Sequence of chain 1.C:
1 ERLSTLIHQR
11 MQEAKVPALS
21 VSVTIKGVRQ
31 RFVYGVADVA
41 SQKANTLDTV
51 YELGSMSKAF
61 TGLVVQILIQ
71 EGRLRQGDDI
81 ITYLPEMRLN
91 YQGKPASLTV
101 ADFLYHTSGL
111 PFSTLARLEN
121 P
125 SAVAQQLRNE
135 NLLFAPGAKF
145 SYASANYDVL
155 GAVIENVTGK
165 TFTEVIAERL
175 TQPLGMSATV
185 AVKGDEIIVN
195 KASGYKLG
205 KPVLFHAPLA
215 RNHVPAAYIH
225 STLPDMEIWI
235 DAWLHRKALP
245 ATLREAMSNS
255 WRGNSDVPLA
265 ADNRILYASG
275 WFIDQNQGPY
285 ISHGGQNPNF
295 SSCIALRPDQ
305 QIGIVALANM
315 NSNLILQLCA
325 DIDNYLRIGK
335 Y

This protein binds this small molecule.
Small molecule (SMILES): Nc1cccc(B(O)O)c1

Binding-site contacts:
Ligand atom B contacts residue TYR146 of chain 1.C at 2.7 Å.
Ligand atom C4 contacts residue GLY288 of chain 1.C at 3.3 Å.
Ligand atom O1 contacts residue GLN290 of chain 1.C at 3.3 Å (h-bond).
Ligand atom C5 contacts residue GLY289 of chain 1.C at 3.8 Å.
Ligand atom O1 contacts residue TYR146 of chain 1.C at 4.1 Å.
Ligand atom C1 contacts residue GLN290 of chain 1.C at 4.0 Å.
Ligand atom O1 contacts residue SER55 of chain 1.C at 2.3 Å (h-bond).
Ligand atom C4 contacts residue LEU320 of chain 1.C at 4.1 Å (hydrophobic).
Ligand atom N1 contacts residue HIS287 of chain 1.C at 3.5 Å.
Ligand atom O2 contacts residue TYR146 of chain 1.C at 2.6 Å (h-bond).
Ligand atom C1 contacts residue GLY289 of chain 1.C at 4.2 Å.
Ligand atom C1 contacts residue TYR146 of chain 1.C at 3.0 Å (hydrophobic).
Ligand atom C5 contacts residue LEU320 of chain 1.C at 4.0 Å (hydrophobic).
Ligand atom C3 contacts residue GLY288 of chain 1.C at 2.9 Å.
Ligand atom N1 contacts residue GLY288 of chain 1.C at 3.3 Å (h-bond).
Ligand atom O1 contacts residue GLY54 of chain 1.C at 4.1 Å.
Ligand atom C6 contacts residue GLY289 of chain 1.C at 3.8 Å.
Ligand atom O2 contacts residue SER55 of chain 1.C at 2.3 Å (h-bond).
Ligand atom C3 contacts residue SER55 of chain 1.C at 4.0 Å.
Ligand atom C6 contacts residue SER55 of chain 1.C at 3.6 Å.
Ligand atom C2 contacts residue HIS287 of chain 1.C at 3.6 Å.
Ligand atom C2 contacts residue GLY288 of chain 1.C at 3.0 Å.
Ligand atom B contacts residue SER55 of chain 1.C at 1.4 Å.
Ligand atom C2 contacts residue TYR146 of chain 1.C at 2.7 Å (hydrophobic).
Ligand atom C1 contacts residue SER55 of chain 1.C at 2.4 Å.
Ligand atom C5 contacts residue GLY288 of chain 1.C at 3.7 Å.
Ligand atom B contacts residue GLY288 of chain 1.C at 4.3 Å.
Ligand atom C3 contacts residue TYR146 of chain 1.C at 4.0 Å (hydrophobic).
Ligand atom O1 contacts residue GLY289 of chain 1.C at 4.2 Å.
Ligand atom C5 contacts residue GLN290 of chain 1.C at 3.4 Å.
Ligand atom C6 contacts residue GLN290 of chain 1.C at 3.0 Å.
Ligand atom N1 contacts residue PHE276 of chain 1.C at 3.9 Å.
Ligand atom C4 contacts residue GLY289 of chain 1.C at 4.1 Å.
Ligand atom C2 contacts residue SER55 of chain 1.C at 2.8 Å.
Ligand atom O2 contacts residue SER148 of chain 1.C at 4.0 Å.
Ligand atom C6 contacts residue GLY288 of chain 1.C at 3.8 Å.
Ligand atom B contacts residue LYS58 of chain 1.C at 3.9 Å.
Ligand atom O2 contacts residue LYS58 of chain 1.C at 3.8 Å.
Ligand atom C3 contacts residue HIS287 of chain 1.C at 3.9 Å.
Ligand atom C1 contacts residue GLY288 of chain 1.C at 3.5 Å.